This protein binds this small molecule.
Small molecule (SMILES): O=P(O)(O)OC[C@H](O)CO

Binding-site contacts:
Ligand atom P contacts residue ALA133 of chain 1.A at 3.8 Å.
Ligand atom O3P contacts residue LYS131 of chain 1.A at 3.7 Å.
Ligand atom C3 contacts residue MSE267 of chain 1.A at 4.5 Å.
Ligand atom O2P contacts residue ASP136 of chain 1.A at 2.8 Å (salt-bridge).
Ligand atom O1P contacts residue PHE135 of chain 1.A at 4.5 Å.
Ligand atom O2 contacts residue GLU266 of chain 1.A at 3.7 Å.
Ligand atom O3P contacts residue ALA133 of chain 1.A at 3.4 Å (h-bond).
Ligand atom O1P contacts residue GLY132 of chain 1.A at 4.5 Å.
Ligand atom O2P contacts residue PHE135 of chain 1.A at 3.1 Å (h-bond).
Ligand atom P contacts residue GLY132 of chain 1.A at 3.9 Å.
Ligand atom C2 contacts residue MSE267 of chain 1.A at 4.4 Å.
Ligand atom O2P contacts residue ALA133 of chain 1.A at 3.8 Å.
Ligand atom O2P contacts residue ASN134 of chain 1.A at 3.4 Å.
Ligand atom O3P contacts residue ASP136 of chain 1.A at 4.2 Å.
Ligand atom O3P contacts residue VAL130 of chain 1.A at 3.7 Å.
Ligand atom P contacts residue PHE135 of chain 1.A at 3.5 Å.
Ligand atom O4P contacts residue GLY132 of chain 1.A at 3.2 Å.
Ligand atom O2 contacts residue LYS131 of chain 1.A at 4.4 Å.
Ligand atom O3P contacts residue ASN134 of chain 1.A at 3.5 Å (h-bond).
Ligand atom P contacts residue MSE267 of chain 1.A at 4.4 Å.
Ligand atom O2 contacts residue MSE267 of chain 1.A at 4.5 Å.
Ligand atom C3 contacts residue GLY132 of chain 1.A at 4.1 Å.
Ligand atom O1P contacts residue ASP136 of chain 1.A at 4.4 Å.
Ligand atom O4P contacts residue ALA133 of chain 1.A at 3.3 Å (h-bond).
Ligand atom O3P contacts residue PHE135 of chain 1.A at 2.9 Å (h-bond).
Ligand atom O4P contacts residue LYS159 of chain 1.A at 4.3 Å.
Ligand atom O3P contacts residue GLY132 of chain 1.A at 2.8 Å (h-bond).
Ligand atom O1P contacts residue MSE267 of chain 1.A at 4.3 Å.
Ligand atom O4P contacts residue MSE267 of chain 1.A at 3.1 Å.
Ligand atom O4P contacts residue ASN134 of chain 1.A at 4.0 Å.
Ligand atom C2 contacts residue GLU266 of chain 1.A at 4.4 Å.
Ligand atom P contacts residue ASP136 of chain 1.A at 4.0 Å.
Ligand atom P contacts residue ASN134 of chain 1.A at 3.8 Å.

Sequence of chain 1.A:
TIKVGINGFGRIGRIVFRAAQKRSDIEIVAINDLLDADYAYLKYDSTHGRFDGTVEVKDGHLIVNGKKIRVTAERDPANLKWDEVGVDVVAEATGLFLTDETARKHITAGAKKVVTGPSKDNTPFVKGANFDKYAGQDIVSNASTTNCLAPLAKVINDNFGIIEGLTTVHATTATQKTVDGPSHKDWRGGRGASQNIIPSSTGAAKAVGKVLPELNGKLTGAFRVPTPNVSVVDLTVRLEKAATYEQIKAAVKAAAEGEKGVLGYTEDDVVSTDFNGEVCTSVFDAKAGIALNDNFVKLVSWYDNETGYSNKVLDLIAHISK